Sequence of chain 1.A:
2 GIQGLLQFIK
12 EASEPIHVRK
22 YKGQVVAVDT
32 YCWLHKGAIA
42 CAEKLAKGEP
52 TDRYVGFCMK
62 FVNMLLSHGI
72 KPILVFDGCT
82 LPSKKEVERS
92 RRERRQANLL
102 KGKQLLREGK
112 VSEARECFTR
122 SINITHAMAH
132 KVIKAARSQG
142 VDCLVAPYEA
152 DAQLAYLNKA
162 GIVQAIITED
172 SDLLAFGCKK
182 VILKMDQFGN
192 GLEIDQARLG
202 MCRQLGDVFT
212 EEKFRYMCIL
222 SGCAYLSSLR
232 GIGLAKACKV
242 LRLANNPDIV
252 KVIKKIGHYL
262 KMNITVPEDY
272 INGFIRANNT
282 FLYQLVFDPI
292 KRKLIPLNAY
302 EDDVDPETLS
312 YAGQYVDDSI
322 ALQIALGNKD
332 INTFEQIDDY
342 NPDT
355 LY

Binding-site contacts:
Ligand atom O4' contacts residue HIS36 of chain 1.A at 3.4 Å.
Ligand atom N1 contacts residue HIS36 of chain 1.A at 4.0 Å.
Ligand atom C4 contacts residue DC1 of chain 1.C at 3.5 Å.
Ligand atom N7 contacts residue ARG96 of chain 1.A at 4.0 Å.
Ligand atom C4 contacts residue HIS36 of chain 1.A at 3.5 Å.
Ligand atom C6 contacts residue HIS36 of chain 1.A at 3.7 Å.
Ligand atom N7 contacts residue HIS36 of chain 1.A at 3.5 Å.
Ligand atom N1 contacts residue DC1 of chain 1.C at 3.5 Å (h-bond).
Ligand atom N9 contacts residue HIS36 of chain 1.A at 3.5 Å (h-bond).
Ligand atom C2 contacts residue HIS36 of chain 1.A at 3.8 Å.
Ligand atom N3 contacts residue HIS36 of chain 1.A at 3.8 Å.
Ligand atom O1P contacts residue ARG92 of chain 1.A at 3.5 Å (salt-bridge).
Ligand atom O5' contacts residue ARG92 of chain 1.A at 3.6 Å.
Ligand atom N9 contacts residue DC1 of chain 1.C at 3.8 Å.
Ligand atom C8 contacts residue HIS36 of chain 1.A at 3.5 Å.
Ligand atom C4' contacts residue ASP78 of chain 1.A at 4.2 Å.
Ligand atom O4' contacts residue TYR32 of chain 1.A at 3.7 Å.
Ligand atom C5 contacts residue DC1 of chain 1.C at 3.8 Å.
Ligand atom C3' contacts residue MN1 of chain 1.E at 3.3 Å.
Ligand atom O3' contacts residue MN1 of chain 1.E at 2.2 Å.
Ligand atom C2' contacts residue DC1 of chain 1.C at 3.1 Å.
Ligand atom O3' contacts residue DC1 of chain 1.C at 2.8 Å (h-bond).
Ligand atom C8 contacts residue DC1 of chain 1.C at 4.0 Å.
Ligand atom N7 contacts residue DC1 of chain 1.C at 3.9 Å.
Ligand atom C5' contacts residue TYR32 of chain 1.A at 3.7 Å (hydrophobic).
Ligand atom N6 contacts residue HIS36 of chain 1.A at 4.2 Å.
Ligand atom O1P contacts residue ARG96 of chain 1.A at 3.3 Å (salt-bridge).
Ligand atom C6 contacts residue DC1 of chain 1.C at 3.6 Å.
Ligand atom C8 contacts residue ARG92 of chain 1.A at 3.6 Å.
Ligand atom C1' contacts residue HIS36 of chain 1.A at 4.0 Å.
Ligand atom O3P contacts residue HIS36 of chain 1.A at 3.2 Å (h-bond).
Ligand atom C5 contacts residue HIS36 of chain 1.A at 3.5 Å.
Ligand atom C2' contacts residue ARG92 of chain 1.A at 3.4 Å.
Ligand atom C1' contacts residue DC1 of chain 1.C at 3.5 Å.
Ligand atom C3' contacts residue DC1 of chain 1.C at 3.4 Å.
Ligand atom N6 contacts residue DC1 of chain 1.C at 3.9 Å.
Ligand atom N3 contacts residue DC1 of chain 1.C at 3.4 Å.
Ligand atom C5' contacts residue ASP78 of chain 1.A at 4.2 Å.
Ligand atom C4' contacts residue TYR32 of chain 1.A at 3.7 Å (hydrophobic).
Ligand atom C2 contacts residue DC1 of chain 1.C at 3.3 Å.

The protein below binds the small molecule below.
Small molecule (SMILES): Nc1ncnc2c1ncn2[C@H]1C[C@H](O)[C@@H](COP(=O)(O)O)O1